Binding-site contacts:
Ligand atom CG3 contacts residue ARG279 of chain 2.A at 3.9 Å.
Ligand atom CG2 contacts residue ARG279 of chain 2.A at 4.3 Å.

This protein binds this small molecule.
Small molecule (SMILES): CC(C)(C)OC(=O)N[C@H](C(=O)N[C@@H](Cc1ccccc1)C(=O)N[C@H](C=O)C[C@@H]1CCNC1=O)C(C)(C)C

Sequence of chain 2.A:
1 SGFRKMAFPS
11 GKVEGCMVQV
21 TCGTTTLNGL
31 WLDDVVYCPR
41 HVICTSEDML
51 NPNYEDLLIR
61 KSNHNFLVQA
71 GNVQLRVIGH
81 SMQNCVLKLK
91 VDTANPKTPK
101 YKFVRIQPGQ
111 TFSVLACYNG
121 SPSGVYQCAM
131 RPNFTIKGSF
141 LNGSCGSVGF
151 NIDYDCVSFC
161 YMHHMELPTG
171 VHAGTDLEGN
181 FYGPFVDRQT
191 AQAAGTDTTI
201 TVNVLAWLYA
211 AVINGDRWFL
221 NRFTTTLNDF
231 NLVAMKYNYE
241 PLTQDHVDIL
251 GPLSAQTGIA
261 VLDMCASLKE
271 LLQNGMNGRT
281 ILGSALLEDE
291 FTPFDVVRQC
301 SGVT